Sequence of chain 1.G:
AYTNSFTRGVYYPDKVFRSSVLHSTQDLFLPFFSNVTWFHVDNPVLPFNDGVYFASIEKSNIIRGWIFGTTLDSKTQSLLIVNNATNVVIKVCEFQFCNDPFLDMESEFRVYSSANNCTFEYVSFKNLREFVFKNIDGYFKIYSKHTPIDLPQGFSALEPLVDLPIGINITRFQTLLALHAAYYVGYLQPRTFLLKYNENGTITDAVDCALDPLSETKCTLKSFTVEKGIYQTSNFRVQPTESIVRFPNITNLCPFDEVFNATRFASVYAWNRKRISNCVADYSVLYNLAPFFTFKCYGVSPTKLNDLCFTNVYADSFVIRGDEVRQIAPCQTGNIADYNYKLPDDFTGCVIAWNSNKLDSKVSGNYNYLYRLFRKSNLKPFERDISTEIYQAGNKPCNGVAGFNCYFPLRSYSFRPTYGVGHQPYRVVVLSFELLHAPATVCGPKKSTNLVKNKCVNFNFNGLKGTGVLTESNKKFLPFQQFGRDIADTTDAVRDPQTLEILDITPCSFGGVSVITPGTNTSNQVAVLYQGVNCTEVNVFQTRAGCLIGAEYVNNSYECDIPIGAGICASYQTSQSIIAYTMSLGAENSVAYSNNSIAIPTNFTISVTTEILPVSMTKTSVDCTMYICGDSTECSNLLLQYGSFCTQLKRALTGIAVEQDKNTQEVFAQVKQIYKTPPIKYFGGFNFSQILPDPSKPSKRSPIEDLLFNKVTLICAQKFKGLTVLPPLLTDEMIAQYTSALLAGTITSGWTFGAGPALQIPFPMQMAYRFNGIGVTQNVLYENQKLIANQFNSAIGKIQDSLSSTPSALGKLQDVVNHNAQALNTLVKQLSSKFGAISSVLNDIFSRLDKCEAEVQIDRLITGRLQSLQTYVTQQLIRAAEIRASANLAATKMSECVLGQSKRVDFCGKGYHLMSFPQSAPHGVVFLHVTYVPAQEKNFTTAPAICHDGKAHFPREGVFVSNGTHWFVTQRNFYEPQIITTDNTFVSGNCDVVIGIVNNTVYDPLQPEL

A protein and the small-molecule ligand that binds it are described below.
Small molecule (SMILES): CC(=O)N[C@H]1[C@H](O[C@H]2[C@H](O)[C@@H](NC(C)=O)CO[C@@H]2CO)O[C@H](CO)[C@@H](O)[C@@H]1O

Binding-site contacts:
Ligand atom C3 contacts residue ASN697 of chain 1.G at 3.8 Å.
Ligand atom O7 contacts residue ASN697 of chain 1.G at 3.6 Å.
Ligand atom C5 contacts residue ASN697 of chain 1.G at 3.7 Å.
Ligand atom C7 contacts residue ASN697 of chain 1.G at 3.5 Å.
Ligand atom C1 contacts residue GLN1051 of chain 1.G at 4.3 Å.
Ligand atom O5 contacts residue PHE698 of chain 1.G at 4.4 Å.
Ligand atom C3 contacts residue LEU902 of chain 1.G at 3.9 Å (hydrophobic).
Ligand atom C5 contacts residue GLN906 of chain 1.G at 3.7 Å.
Ligand atom O7 contacts residue GLN1051 of chain 1.G at 2.8 Å (h-bond).
Ligand atom N2 contacts residue GLN1051 of chain 1.G at 4.4 Å.
Ligand atom N2 contacts residue ASN697 of chain 1.G at 2.9 Å (h-bond).
Ligand atom O5 contacts residue ASN697 of chain 1.G at 2.4 Å (h-bond).
Ligand atom O5 contacts residue GLN906 of chain 1.G at 4.0 Å.
Ligand atom O4 contacts residue LEU902 of chain 1.G at 3.8 Å.
Ligand atom O6 contacts residue GLN906 of chain 1.G at 3.8 Å.
Ligand atom C4 contacts residue LEU902 of chain 1.G at 4.2 Å (hydrophobic).
Ligand atom C7 contacts residue GLN1051 of chain 1.G at 3.9 Å.
Ligand atom C2 contacts residue GLN1051 of chain 1.G at 4.2 Å.
Ligand atom C8 contacts residue GLN1051 of chain 1.G at 4.4 Å.
Ligand atom O7 contacts residue LEU902 of chain 1.G at 3.8 Å.
Ligand atom C8 contacts residue GLN906 of chain 1.G at 3.9 Å.
Ligand atom C6 contacts residue GLN906 of chain 1.G at 3.3 Å.
Ligand atom C2 contacts residue ASN697 of chain 1.G at 2.5 Å.
Ligand atom C5 contacts residue LEU902 of chain 1.G at 4.1 Å (hydrophobic).
Ligand atom C4 contacts residue ASN697 of chain 1.G at 4.2 Å.
Ligand atom C1 contacts residue ASN697 of chain 1.G at 1.4 Å.